Sequence of chain 1.A:
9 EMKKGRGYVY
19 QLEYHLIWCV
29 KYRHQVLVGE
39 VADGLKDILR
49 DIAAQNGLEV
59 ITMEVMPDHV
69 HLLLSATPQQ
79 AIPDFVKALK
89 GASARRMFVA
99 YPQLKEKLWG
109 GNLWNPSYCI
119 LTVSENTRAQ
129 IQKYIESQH

Sequence of chain 1.D:
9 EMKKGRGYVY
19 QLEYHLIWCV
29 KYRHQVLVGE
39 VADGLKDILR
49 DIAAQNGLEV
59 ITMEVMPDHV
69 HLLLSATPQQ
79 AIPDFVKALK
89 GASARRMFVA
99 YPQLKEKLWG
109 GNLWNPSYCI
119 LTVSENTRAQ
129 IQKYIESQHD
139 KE

A protein and the small-molecule ligand that binds it are described below.
Small molecule (SMILES): Cc1cn([C@H]2C[C@H](O[P](=O)(O)OC[C@H]3O[C@@H](n4cc(C)c(=O)[nH]c4=O)C[C@@H]3O[P](=O)(O)OC[C@H]3O[C@@H](n4cnc5c(=O)nc(N)[nH]c54)C[C@@H]3O[P](=O)(O)OC[C@H]3O[C@@H](n4cnc5c(N)ncnc54)C[C@@H]3O[P](=O)(O)OC[C@H]3O[C@@H](n4cc(C)c(=O)[nH]c4=O)C[C@@H]3O[P](=O)(O)OC[C@H]3O[C@@H](n4cnc5c(=O)nc(N)[nH]c54)C[C@@H]3O)[C@@H](CO)O2)c(=O)[nH]c1=O

Binding-site contacts:
Ligand atom C7 contacts residue TRP107 of chain 1.D at 3.5 Å (hydrophobic).
Ligand atom OP1 contacts residue GLN136 of chain 1.A at 3.6 Å.
Ligand atom OP2 contacts residue GLN136 of chain 1.A at 3.0 Å (h-bond).
Ligand atom O3' contacts residue HIS67 of chain 1.D at 3.5 Å (h-bond).
Ligand atom C4 contacts residue TYR30 of chain 1.D at 3.4 Å (hydrophobic).
Ligand atom O2 contacts residue ARG31 of chain 1.D at 3.1 Å (salt-bridge).
Ligand atom C7 contacts residue TYR30 of chain 1.D at 3.4 Å (hydrophobic).
Ligand atom C4' contacts residue TYR30 of chain 1.D at 3.6 Å (hydrophobic).
Ligand atom O4 contacts residue GLY108 of chain 1.D at 3.0 Å (h-bond).
Ligand atom C4 contacts residue TRP107 of chain 1.D at 3.3 Å (hydrophobic).
Ligand atom OP1 contacts residue HIS137 of chain 1.A at 3.2 Å (h-bond).
Ligand atom O4' contacts residue ARG31 of chain 1.D at 2.9 Å (salt-bridge).
Ligand atom N3 contacts residue TRP107 of chain 1.D at 3.4 Å.
Ligand atom P contacts residue ZN1 of chain 1.L at 3.1 Å.
Ligand atom O4' contacts residue ARG31 of chain 1.D at 3.3 Å.
Ligand atom O3' contacts residue TYR30 of chain 1.D at 3.5 Å (h-bond).
Ligand atom OP1 contacts residue HIS69 of chain 1.D at 3.3 Å (h-bond).
Ligand atom C4' contacts residue ARG31 of chain 1.D at 3.6 Å.
Ligand atom O2 contacts residue LYS105 of chain 1.D at 3.4 Å (salt-bridge).
Ligand atom N3 contacts residue TYR30 of chain 1.D at 3.4 Å.
Ligand atom O2 contacts residue CYS27 of chain 1.D at 3.3 Å (h-bond).
Ligand atom N3 contacts residue LYS105 of chain 1.D at 2.9 Å (salt-bridge).
Ligand atom C5' contacts residue ARG31 of chain 1.D at 3.6 Å.
Ligand atom C2' contacts residue TYR30 of chain 1.D at 3.7 Å (hydrophobic).
Ligand atom C2 contacts residue TRP107 of chain 1.D at 3.4 Å (hydrophobic).
Ligand atom C1' contacts residue ARG31 of chain 1.D at 3.7 Å.
Ligand atom N3 contacts residue CYS117 of chain 1.D at 3.5 Å (h-bond).
Ligand atom C5 contacts residue TYR30 of chain 1.D at 3.4 Å (hydrophobic).
Ligand atom O5' contacts residue HIS69 of chain 1.D at 3.3 Å.
Ligand atom OP1 contacts residue HIS67 of chain 1.D at 3.4 Å (h-bond).
Ligand atom N3 contacts residue ARG31 of chain 1.D at 2.9 Å (salt-bridge).
Ligand atom C6 contacts residue TYR30 of chain 1.D at 3.6 Å (hydrophobic).
Ligand atom OP1 contacts residue ZN1 of chain 1.L at 2.0 Å.
Ligand atom O3' contacts residue HIS23 of chain 1.D at 3.5 Å.
Ligand atom C2 contacts residue LYS105 of chain 1.D at 3.6 Å.
Ligand atom O4 contacts residue LEU106 of chain 1.D at 3.6 Å.
Ligand atom O3' contacts residue ZN1 of chain 1.L at 3.2 Å.
Ligand atom C5 contacts residue TRP107 of chain 1.D at 3.6 Å (hydrophobic).
Ligand atom O4 contacts residue TRP107 of chain 1.D at 2.9 Å (h-bond).
Ligand atom O2 contacts residue HIS32 of chain 1.D at 3.0 Å.